This protein binds this small molecule.
Small molecule (SMILES): Nc1ncnc2c1ncn2[C@@H]1O[C@H](CO[P](=O)(O)O[P](=O)(O)NP(=O)(O)O)[C@@H](O)[C@H]1O

Binding-site contacts:
Ligand atom O2A contacts residue MG1 of chain 1.D at 2.2 Å.
Ligand atom O3G contacts residue ASN140 of chain 1.A at 2.8 Å (h-bond).
Ligand atom O2G contacts residue ARG144 of chain 1.A at 2.7 Å (salt-bridge).
Ligand atom O5' contacts residue VAL29 of chain 1.A at 3.1 Å.
Ligand atom O4' contacts residue VAL29 of chain 1.A at 3.4 Å.
Ligand atom PA contacts residue SER23 of chain 1.A at 3.4 Å.
Ligand atom PG contacts residue MG1 of chain 1.D at 3.3 Å.
Ligand atom O3G contacts residue ASN145 of chain 1.A at 2.8 Å (h-bond).
Ligand atom N6 contacts residue GLN94 of chain 1.A at 2.9 Å (h-bond).
Ligand atom N3B contacts residue ASN145 of chain 1.A at 3.2 Å (h-bond).
Ligand atom O5' contacts residue SER23 of chain 1.A at 3.5 Å (h-bond).
Ligand atom C2 contacts residue LEU96 of chain 1.A at 3.0 Å (hydrophobic).
Ligand atom N3B contacts residue MG1 of chain 1.D at 2.4 Å.
Ligand atom C5' contacts residue SER23 of chain 1.A at 3.2 Å.
Ligand atom O3A contacts residue MG1 of chain 1.D at 3.4 Å.
Ligand atom N3 contacts residue LEU21 of chain 1.A at 3.4 Å.
Ligand atom O3G contacts residue MG1 of chain 1.D at 3.1 Å.
Ligand atom C5 contacts residue CYS46 of chain 1.A at 3.6 Å (hydrophobic).
Ligand atom PG contacts residue ASN145 of chain 1.A at 3.6 Å.
Ligand atom O2B contacts residue GLY24 of chain 1.A at 3.2 Å.
Ligand atom O1A contacts residue SER23 of chain 1.A at 2.9 Å (h-bond).
Ligand atom N1 contacts residue TYR95 of chain 1.A at 3.6 Å.
Ligand atom PG contacts residue ASN140 of chain 1.A at 3.4 Å.
Ligand atom PA contacts residue MG1 of chain 1.D at 3.4 Å.
Ligand atom C6 contacts residue CYS46 of chain 1.A at 3.6 Å (hydrophobic).
Ligand atom O3G contacts residue ASP158 of chain 1.A at 2.7 Å (salt-bridge).
Ligand atom O1A contacts residue GLY27 of chain 1.A at 3.6 Å.
Ligand atom C5' contacts residue GLY22 of chain 1.A at 3.1 Å.
Ligand atom O5' contacts residue GLY22 of chain 1.A at 3.6 Å (h-bond).
Ligand atom O2G contacts residue VAL25 of chain 1.A at 3.2 Å.
Ligand atom O1A contacts residue GLY24 of chain 1.A at 2.9 Å.
Ligand atom C2 contacts residue TYR95 of chain 1.A at 3.5 Å (hydrophobic).
Ligand atom PB contacts residue MG1 of chain 1.D at 3.5 Å.
Ligand atom O2G contacts residue ASN140 of chain 1.A at 3.0 Å (h-bond).
Ligand atom O3A contacts residue SER23 of chain 1.A at 3.3 Å (h-bond).
Ligand atom O2A contacts residue ASP158 of chain 1.A at 3.3 Å (salt-bridge).
Ligand atom O1G contacts residue GLY24 of chain 1.A at 3.3 Å.
Ligand atom O2A contacts residue LYS48 of chain 1.A at 3.5 Å (salt-bridge).
Ligand atom N1 contacts residue LEU96 of chain 1.A at 2.8 Å (h-bond).
Ligand atom O1G contacts residue VAL25 of chain 1.A at 3.0 Å (h-bond).

Sequence of chain 1.A:
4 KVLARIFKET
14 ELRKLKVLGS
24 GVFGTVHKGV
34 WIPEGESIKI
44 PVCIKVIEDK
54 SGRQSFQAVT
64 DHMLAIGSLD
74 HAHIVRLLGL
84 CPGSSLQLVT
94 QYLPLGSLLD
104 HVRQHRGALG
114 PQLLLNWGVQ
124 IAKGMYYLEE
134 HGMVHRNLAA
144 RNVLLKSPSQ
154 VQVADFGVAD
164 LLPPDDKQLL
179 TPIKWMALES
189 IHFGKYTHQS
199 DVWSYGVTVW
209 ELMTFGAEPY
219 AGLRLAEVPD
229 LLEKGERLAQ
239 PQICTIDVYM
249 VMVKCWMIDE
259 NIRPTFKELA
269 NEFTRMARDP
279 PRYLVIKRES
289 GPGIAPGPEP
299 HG